This small molecule binds to this protein.
Small molecule (SMILES): C[C@]12CCC(=O)C[C@@H]1CC[C@@H]1[C@@H]2CC[C@]2(C)[C@@H](O)CC[C@@H]12

Sequence of chain 1.A:
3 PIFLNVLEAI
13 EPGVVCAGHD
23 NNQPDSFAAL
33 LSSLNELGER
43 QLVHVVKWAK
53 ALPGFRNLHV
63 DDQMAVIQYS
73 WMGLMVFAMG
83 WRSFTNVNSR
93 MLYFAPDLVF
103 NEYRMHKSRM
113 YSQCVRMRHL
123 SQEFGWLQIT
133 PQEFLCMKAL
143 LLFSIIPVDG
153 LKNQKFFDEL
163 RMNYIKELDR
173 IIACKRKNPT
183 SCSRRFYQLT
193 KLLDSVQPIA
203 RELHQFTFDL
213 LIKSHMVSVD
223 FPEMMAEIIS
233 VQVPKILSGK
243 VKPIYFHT

Binding-site contacts:
Ligand atom C13 contacts residue ASN37 of chain 1.A at 3.7 Å.
Ligand atom O3 contacts residue PHE96 of chain 1.A at 3.8 Å.
Ligand atom C3 contacts residue MET77 of chain 1.A at 4.0 Å (hydrophobic).
Ligand atom C2 contacts residue MET77 of chain 1.A at 3.9 Å (hydrophobic).
Ligand atom O3 contacts residue ARG84 of chain 1.A at 2.9 Å (salt-bridge).
Ligand atom C3 contacts residue PHE96 of chain 1.A at 4.0 Å (hydrophobic).
Ligand atom O17 contacts residue ASN37 of chain 1.A at 2.9 Å (h-bond).
Ligand atom C19 contacts residue MET77 of chain 1.A at 3.9 Å (hydrophobic).
Ligand atom O3 contacts residue GLN43 of chain 1.A at 3.7 Å.
Ligand atom C12 contacts residue ASN37 of chain 1.A at 3.2 Å.
Ligand atom C4 contacts residue PHE96 of chain 1.A at 3.8 Å (hydrophobic).
Ligand atom C18 contacts residue MET74 of chain 1.A at 3.7 Å (hydrophobic).
Ligand atom C12 contacts residue LEU36 of chain 1.A at 3.6 Å (hydrophobic).
Ligand atom C9 contacts residue LEU36 of chain 1.A at 4.0 Å (hydrophobic).
Ligand atom C15 contacts residue LEU205 of chain 1.A at 3.8 Å (hydrophobic).
Ligand atom C1 contacts residue GLY40 of chain 1.A at 4.0 Å.
Ligand atom O3 contacts residue MET77 of chain 1.A at 4.1 Å.
Ligand atom O3 contacts residue MET81 of chain 1.A at 3.8 Å.
Ligand atom O17 contacts residue THR209 of chain 1.A at 2.9 Å (h-bond).
Ligand atom C4 contacts residue MET77 of chain 1.A at 4.0 Å (hydrophobic).
Ligand atom C16 contacts residue THR209 of chain 1.A at 4.0 Å.
Ligand atom C17 contacts residue LEU33 of chain 1.A at 4.0 Å (hydrophobic).
Ligand atom C6 contacts residue LEU205 of chain 1.A at 4.1 Å (hydrophobic).
Ligand atom O17 contacts residue PHE223 of chain 1.A at 3.9 Å.
Ligand atom C2 contacts residue GLN43 of chain 1.A at 4.1 Å.
Ligand atom C19 contacts residue MET74 of chain 1.A at 4.0 Å (hydrophobic).
Ligand atom C5 contacts residue PHE96 of chain 1.A at 3.7 Å (hydrophobic).
Ligand atom C18 contacts residue THR209 of chain 1.A at 3.4 Å.
Ligand atom O17 contacts residue LEU212 of chain 1.A at 3.7 Å.
Ligand atom C16 contacts residue PHE208 of chain 1.A at 3.8 Å (hydrophobic).
Ligand atom C1 contacts residue LEU36 of chain 1.A at 4.0 Å (hydrophobic).
Ligand atom C1 contacts residue LEU39 of chain 1.A at 4.1 Å (hydrophobic).
Ligand atom C6 contacts residue PHE96 of chain 1.A at 3.8 Å (hydrophobic).
Ligand atom C7 contacts residue LEU205 of chain 1.A at 4.1 Å (hydrophobic).
Ligand atom C2 contacts residue LEU39 of chain 1.A at 4.0 Å (hydrophobic).
Ligand atom O3 contacts residue LEU39 of chain 1.A at 4.0 Å.
Ligand atom C17 contacts residue THR209 of chain 1.A at 4.0 Å.
Ligand atom C11 contacts residue LEU36 of chain 1.A at 3.4 Å (hydrophobic).
Ligand atom C16 contacts residue LEU33 of chain 1.A at 4.0 Å (hydrophobic).
Ligand atom C17 contacts residue ASN37 of chain 1.A at 3.4 Å.